This protein binds this small molecule.
Small molecule (SMILES): COC(=O)[C@@H](N)Cc1c[nH]c[nH+]1

Sequence of chain 1.F:
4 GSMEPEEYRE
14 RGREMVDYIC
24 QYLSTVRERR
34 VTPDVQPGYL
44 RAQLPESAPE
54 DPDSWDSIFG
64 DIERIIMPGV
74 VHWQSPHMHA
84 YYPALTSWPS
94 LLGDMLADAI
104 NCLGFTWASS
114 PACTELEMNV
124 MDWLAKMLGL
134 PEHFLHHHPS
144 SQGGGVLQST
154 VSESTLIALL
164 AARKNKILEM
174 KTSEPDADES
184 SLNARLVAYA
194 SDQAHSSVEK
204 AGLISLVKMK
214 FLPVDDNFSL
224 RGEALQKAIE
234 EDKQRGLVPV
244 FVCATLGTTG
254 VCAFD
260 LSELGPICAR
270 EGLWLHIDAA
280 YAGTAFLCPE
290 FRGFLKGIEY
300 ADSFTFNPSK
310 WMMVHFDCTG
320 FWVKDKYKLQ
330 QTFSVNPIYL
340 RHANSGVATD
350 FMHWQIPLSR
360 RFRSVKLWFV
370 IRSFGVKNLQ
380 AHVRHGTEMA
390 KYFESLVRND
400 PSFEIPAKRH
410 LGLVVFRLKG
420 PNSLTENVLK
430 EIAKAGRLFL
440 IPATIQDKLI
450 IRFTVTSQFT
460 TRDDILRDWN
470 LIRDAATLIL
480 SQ

Binding-site contacts:
Ligand atom ND1 contacts residue TYR85 of chain 1.F at 3.1 Å (h-bond).
Ligand atom NE2 contacts residue LYS309 of chain 1.F at 3.5 Å (salt-bridge).
Ligand atom C contacts residue PLP1 of chain 1.Q at 3.2 Å.
Ligand atom O contacts residue THR252 of chain 1.F at 3.9 Å.
Ligand atom CD2 contacts residue SER358 of chain 1.E at 3.4 Å.
Ligand atom CA contacts residue PLP1 of chain 1.Q at 2.4 Å.
Ligand atom CE1 contacts residue PRO86 of chain 1.F at 3.4 Å (hydrophobic).
Ligand atom O contacts residue LEU339 of chain 1.E at 3.8 Å.
Ligand atom O contacts residue HIS198 of chain 1.F at 3.1 Å (h-bond).
Ligand atom OXT contacts residue TYR84 of chain 1.F at 3.4 Å.
Ligand atom C contacts residue THR252 of chain 1.F at 3.9 Å.
Ligand atom CB contacts residue LEU357 of chain 1.E at 3.9 Å (hydrophobic).
Ligand atom CM contacts residue TYR84 of chain 1.F at 3.9 Å (hydrophobic).
Ligand atom CM contacts residue ILE440 of chain 1.F at 4.0 Å (hydrophobic).
Ligand atom ND1 contacts residue TYR84 of chain 1.F at 3.5 Å.
Ligand atom N contacts residue LEU357 of chain 1.E at 3.8 Å.
Ligand atom CD2 contacts residue LYS309 of chain 1.F at 3.6 Å.
Ligand atom N contacts residue HIS198 of chain 1.F at 3.5 Å (h-bond).
Ligand atom CE1 contacts residue LEU106 of chain 1.E at 4.1 Å (hydrophobic).
Ligand atom NE2 contacts residue PRO86 of chain 1.F at 4.0 Å.
Ligand atom CE1 contacts residue LYS309 of chain 1.F at 3.7 Å.
Ligand atom OXT contacts residue THR252 of chain 1.F at 3.7 Å.
Ligand atom CB contacts residue PLP1 of chain 1.Q at 3.5 Å.
Ligand atom C contacts residue HIS198 of chain 1.F at 4.0 Å.
Ligand atom CB contacts residue TYR84 of chain 1.F at 4.0 Å (hydrophobic).
Ligand atom CD2 contacts residue LEU106 of chain 1.E at 3.6 Å (hydrophobic).
Ligand atom CB contacts residue PHE108 of chain 1.E at 3.8 Å (hydrophobic).
Ligand atom CG contacts residue LYS309 of chain 1.F at 4.1 Å.
Ligand atom CE1 contacts residue TYR85 of chain 1.F at 3.0 Å (hydrophobic).
Ligand atom O contacts residue LEU357 of chain 1.E at 3.7 Å.
Ligand atom ND1 contacts residue LYS309 of chain 1.F at 4.0 Å.
Ligand atom NE2 contacts residue LEU106 of chain 1.E at 3.3 Å.
Ligand atom O contacts residue PLP1 of chain 1.Q at 3.5 Å.
Ligand atom O contacts residue TYR338 of chain 1.E at 3.8 Å.
Ligand atom CG contacts residue PLP1 of chain 1.Q at 3.9 Å.
Ligand atom CM contacts residue TYR338 of chain 1.E at 3.3 Å (hydrophobic).
Ligand atom N contacts residue PLP1 of chain 1.Q at 1.2 Å.
Ligand atom CG contacts residue TYR84 of chain 1.F at 4.1 Å (hydrophobic).
Ligand atom CE1 contacts residue TRP76 of chain 1.F at 3.8 Å (hydrophobic).
Ligand atom CM contacts residue THR252 of chain 1.F at 3.6 Å.

Sequence of chain 1.E:
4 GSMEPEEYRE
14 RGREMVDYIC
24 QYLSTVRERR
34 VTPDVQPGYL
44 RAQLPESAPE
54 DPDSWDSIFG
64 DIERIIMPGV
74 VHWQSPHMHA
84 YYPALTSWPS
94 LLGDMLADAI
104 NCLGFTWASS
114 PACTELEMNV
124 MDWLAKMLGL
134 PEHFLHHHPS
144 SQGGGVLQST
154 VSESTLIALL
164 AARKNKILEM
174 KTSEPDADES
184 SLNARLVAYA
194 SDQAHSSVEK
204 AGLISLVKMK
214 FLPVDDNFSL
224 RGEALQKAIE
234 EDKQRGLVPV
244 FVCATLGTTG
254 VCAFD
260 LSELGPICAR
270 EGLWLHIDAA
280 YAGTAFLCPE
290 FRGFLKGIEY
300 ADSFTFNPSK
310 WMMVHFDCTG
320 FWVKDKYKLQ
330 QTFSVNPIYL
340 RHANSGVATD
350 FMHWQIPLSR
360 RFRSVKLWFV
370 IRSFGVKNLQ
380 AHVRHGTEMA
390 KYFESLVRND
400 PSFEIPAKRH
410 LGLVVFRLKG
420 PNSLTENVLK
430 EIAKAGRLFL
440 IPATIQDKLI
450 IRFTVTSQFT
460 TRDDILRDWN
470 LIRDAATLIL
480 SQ